Binding-site contacts:
Ligand atom O6 contacts residue PRO81 of chain 1.C at 4.5 Å.
Ligand atom O7 contacts residue GLN217 of chain 1.C at 4.1 Å.
Ligand atom O2 contacts residue ARG82 of chain 1.C at 4.3 Å.
Ligand atom C1 contacts residue ARG82 of chain 1.C at 4.0 Å.
Ligand atom O7 contacts residue ASN219 of chain 1.C at 4.0 Å.
Ligand atom O6 contacts residue ARG82 of chain 1.C at 3.9 Å.
Ligand atom O5 contacts residue ASN219 of chain 1.C at 2.1 Å (h-bond).
Ligand atom O6 contacts residue PHE80 of chain 1.C at 4.1 Å.
Ligand atom C1 contacts residue ASN219 of chain 1.C at 1.3 Å.
Ligand atom C4 contacts residue ASN219 of chain 1.C at 4.1 Å.
Ligand atom O7 contacts residue PRO83 of chain 1.C at 3.7 Å.
Ligand atom C3 contacts residue ASN219 of chain 1.C at 3.8 Å.
Ligand atom O5 contacts residue PHE80 of chain 1.C at 4.0 Å.
Ligand atom N2 contacts residue ASN219 of chain 1.C at 3.0 Å (h-bond).
Ligand atom O7 contacts residue ARG82 of chain 1.C at 3.9 Å.
Ligand atom C7 contacts residue GLN217 of chain 1.C at 4.2 Å.
Ligand atom C6 contacts residue PHE80 of chain 1.C at 4.0 Å (hydrophobic).
Ligand atom C6 contacts residue ASN219 of chain 1.C at 4.4 Å.
Ligand atom C7 contacts residue ASN219 of chain 1.C at 3.7 Å.
Ligand atom C7 contacts residue PRO83 of chain 1.C at 4.4 Å (hydrophobic).
Ligand atom C2 contacts residue ASN219 of chain 1.C at 2.5 Å.
Ligand atom C4 contacts residue ARG82 of chain 1.C at 4.3 Å.
Ligand atom O5 contacts residue ARG82 of chain 1.C at 3.8 Å.
Ligand atom C8 contacts residue GLN217 of chain 1.C at 3.7 Å.
Ligand atom C2 contacts residue ARG82 of chain 1.C at 3.7 Å.
Ligand atom C5 contacts residue ASN219 of chain 1.C at 3.4 Å.

The protein below binds the small molecule below.
Small molecule (SMILES): CC(=O)N[C@H]1[C@H](O[C@H]2[C@H](O[C@H]3O[C@@H](C)[C@@H](O)[C@@H](O)[C@@H]3O)[C@@H](NC(C)=O)CO[C@@H]2CO)O[C@H](CO)[C@@H](O)[C@@H]1O

Sequence of chain 1.C:
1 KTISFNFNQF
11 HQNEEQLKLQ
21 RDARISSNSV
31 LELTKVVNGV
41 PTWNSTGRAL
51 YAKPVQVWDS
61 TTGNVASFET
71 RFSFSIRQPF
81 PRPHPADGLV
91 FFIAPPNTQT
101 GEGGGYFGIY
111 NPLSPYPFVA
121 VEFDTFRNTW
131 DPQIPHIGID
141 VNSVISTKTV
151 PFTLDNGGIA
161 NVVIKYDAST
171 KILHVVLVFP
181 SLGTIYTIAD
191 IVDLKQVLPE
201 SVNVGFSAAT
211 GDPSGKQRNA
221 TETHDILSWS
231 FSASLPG